This protein binds this small molecule.
Small molecule (SMILES): Cc1cc(NCC(O)(C(F)(F)F)C(F)(F)F)c2cnn(-c3cccc(C(=O)N[C@H](C)C(N)=O)c3)c2c1

Sequence of chain 1.A:
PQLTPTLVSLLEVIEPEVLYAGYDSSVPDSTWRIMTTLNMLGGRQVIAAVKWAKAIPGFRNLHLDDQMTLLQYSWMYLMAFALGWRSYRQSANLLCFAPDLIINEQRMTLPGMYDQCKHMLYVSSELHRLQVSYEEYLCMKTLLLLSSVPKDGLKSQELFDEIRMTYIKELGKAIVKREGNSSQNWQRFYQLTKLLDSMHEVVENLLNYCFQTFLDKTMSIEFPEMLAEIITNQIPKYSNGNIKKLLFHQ

Binding-site contacts:
Ligand atom N1 contacts residue ALA89 of chain 1.A at 3.4 Å.
Ligand atom C1 contacts residue GLU22 of chain 1.A at 3.5 Å.
Ligand atom C16 contacts residue ASN46 of chain 1.A at 3.5 Å.
Ligand atom C10 contacts residue GLY49 of chain 1.A at 3.6 Å.
Ligand atom C20 contacts residue MET86 of chain 1.A at 3.5 Å (hydrophobic).
Ligand atom F1 contacts residue GLY49 of chain 1.A at 3.6 Å.
Ligand atom C4 contacts residue GLN52 of chain 1.A at 3.4 Å.
Ligand atom C7 contacts residue GLN52 of chain 1.A at 3.6 Å.
Ligand atom O3 contacts residue PRO23 of chain 1.A at 3.6 Å.
Ligand atom N5 contacts residue GLN52 of chain 1.A at 2.9 Å.
Ligand atom F1 contacts residue LEU45 of chain 1.A at 3.2 Å.
Ligand atom O2 contacts residue ASN46 of chain 1.A at 2.7 Å (h-bond).
Ligand atom C5 contacts residue GLN52 of chain 1.A at 3.5 Å.
Ligand atom C2 contacts residue ALA89 of chain 1.A at 3.5 Å (hydrophobic).
Ligand atom O3 contacts residue ALA56 of chain 1.A at 3.6 Å.
Ligand atom N4 contacts residue LEU45 of chain 1.A at 3.2 Å (h-bond).
Ligand atom N2 contacts residue GLN52 of chain 1.A at 3.4 Å (h-bond).
Ligand atom O1 contacts residue MET86 of chain 1.A at 3.1 Å.
Ligand atom N3 contacts residue GLN52 of chain 1.A at 3.0 Å (h-bond).
Ligand atom C9 contacts residue MET86 of chain 1.A at 3.1 Å (hydrophobic).
Ligand atom C6 contacts residue ARG93 of chain 1.A at 3.3 Å.
Ligand atom C6 contacts residue GLN52 of chain 1.A at 3.7 Å.
Ligand atom F5 contacts residue ASN46 of chain 1.A at 3.6 Å.
Ligand atom C3 contacts residue ALA89 of chain 1.A at 3.6 Å (hydrophobic).
Ligand atom N3 contacts residue LEU48 of chain 1.A at 3.5 Å.
Ligand atom F3 contacts residue TRP82 of chain 1.A at 3.5 Å.
Ligand atom C10 contacts residue LEU45 of chain 1.A at 3.5 Å (hydrophobic).
Ligand atom F4 contacts residue PHE231 of chain 1.A at 3.6 Å.
Ligand atom O2 contacts residue LEU45 of chain 1.A at 3.1 Å.
Ligand atom N2 contacts residue MET86 of chain 1.A at 3.7 Å.
Ligand atom C9 contacts residue GLN52 of chain 1.A at 3.0 Å.
Ligand atom C14 contacts residue ASN46 of chain 1.A at 3.5 Å.
Ligand atom C8 contacts residue GLN52 of chain 1.A at 3.0 Å.
Ligand atom C1 contacts residue ALA89 of chain 1.A at 3.6 Å (hydrophobic).
Ligand atom C7 contacts residue PHE105 of chain 1.A at 3.5 Å (hydrophobic).
Ligand atom F2 contacts residue ASN46 of chain 1.A at 3.0 Å.
Ligand atom F4 contacts residue ASN46 of chain 1.A at 3.0 Å.
Ligand atom C6 contacts residue PHE105 of chain 1.A at 3.7 Å (hydrophobic).
Ligand atom F3 contacts residue MET83 of chain 1.A at 3.5 Å.
Ligand atom F2 contacts residue PHE231 of chain 1.A at 3.4 Å.